Sequence of chain 1.H:
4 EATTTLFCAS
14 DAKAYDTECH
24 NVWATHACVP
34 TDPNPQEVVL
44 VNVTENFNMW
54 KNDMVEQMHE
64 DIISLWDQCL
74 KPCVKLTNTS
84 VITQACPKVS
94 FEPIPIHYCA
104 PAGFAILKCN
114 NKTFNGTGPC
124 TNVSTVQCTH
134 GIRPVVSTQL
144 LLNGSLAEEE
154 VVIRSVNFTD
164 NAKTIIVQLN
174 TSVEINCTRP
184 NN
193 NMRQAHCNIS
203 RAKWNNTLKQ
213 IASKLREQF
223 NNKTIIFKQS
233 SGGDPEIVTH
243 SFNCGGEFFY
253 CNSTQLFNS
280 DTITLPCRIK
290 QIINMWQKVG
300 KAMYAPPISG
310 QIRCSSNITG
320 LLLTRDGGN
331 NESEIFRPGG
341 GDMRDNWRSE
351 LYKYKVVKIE

A protein and the small-molecule ligand that binds it are described below.
Small molecule (SMILES): CC(=O)N[C@@H]1[C@@H](O)[C@H](O)[C@@H](CO)O[C@H]1O

Binding-site contacts:
Ligand atom C1 contacts residue ASN316 of chain 1.H at 1.4 Å.
Ligand atom N2 contacts residue ASN316 of chain 1.H at 2.9 Å (h-bond).
Ligand atom C8 contacts residue ASN146 of chain 1.H at 4.2 Å.
Ligand atom C2 contacts residue ASN316 of chain 1.H at 2.4 Å.
Ligand atom C7 contacts residue ASN316 of chain 1.H at 3.0 Å.
Ligand atom C4 contacts residue ASN316 of chain 1.H at 4.2 Å.
Ligand atom C7 contacts residue ARG136 of chain 1.H at 4.3 Å.
Ligand atom C7 contacts residue GLY147 of chain 1.H at 4.4 Å.
Ligand atom O7 contacts residue LEU149 of chain 1.H at 4.5 Å.
Ligand atom C3 contacts residue ASN316 of chain 1.H at 3.7 Å.
Ligand atom O7 contacts residue GLY147 of chain 1.H at 3.6 Å.
Ligand atom O7 contacts residue ASN316 of chain 1.H at 2.7 Å (h-bond).
Ligand atom C5 contacts residue ASN316 of chain 1.H at 3.7 Å.
Ligand atom O5 contacts residue ASN316 of chain 1.H at 2.4 Å (h-bond).
Ligand atom C8 contacts residue ARG136 of chain 1.H at 3.1 Å.
Ligand atom C8 contacts residue ASN316 of chain 1.H at 4.4 Å.
Ligand atom O6 contacts residue ASN316 of chain 1.H at 4.1 Å.
Ligand atom C8 contacts residue GLY147 of chain 1.H at 4.4 Å.